Sequence of chain 1.A:
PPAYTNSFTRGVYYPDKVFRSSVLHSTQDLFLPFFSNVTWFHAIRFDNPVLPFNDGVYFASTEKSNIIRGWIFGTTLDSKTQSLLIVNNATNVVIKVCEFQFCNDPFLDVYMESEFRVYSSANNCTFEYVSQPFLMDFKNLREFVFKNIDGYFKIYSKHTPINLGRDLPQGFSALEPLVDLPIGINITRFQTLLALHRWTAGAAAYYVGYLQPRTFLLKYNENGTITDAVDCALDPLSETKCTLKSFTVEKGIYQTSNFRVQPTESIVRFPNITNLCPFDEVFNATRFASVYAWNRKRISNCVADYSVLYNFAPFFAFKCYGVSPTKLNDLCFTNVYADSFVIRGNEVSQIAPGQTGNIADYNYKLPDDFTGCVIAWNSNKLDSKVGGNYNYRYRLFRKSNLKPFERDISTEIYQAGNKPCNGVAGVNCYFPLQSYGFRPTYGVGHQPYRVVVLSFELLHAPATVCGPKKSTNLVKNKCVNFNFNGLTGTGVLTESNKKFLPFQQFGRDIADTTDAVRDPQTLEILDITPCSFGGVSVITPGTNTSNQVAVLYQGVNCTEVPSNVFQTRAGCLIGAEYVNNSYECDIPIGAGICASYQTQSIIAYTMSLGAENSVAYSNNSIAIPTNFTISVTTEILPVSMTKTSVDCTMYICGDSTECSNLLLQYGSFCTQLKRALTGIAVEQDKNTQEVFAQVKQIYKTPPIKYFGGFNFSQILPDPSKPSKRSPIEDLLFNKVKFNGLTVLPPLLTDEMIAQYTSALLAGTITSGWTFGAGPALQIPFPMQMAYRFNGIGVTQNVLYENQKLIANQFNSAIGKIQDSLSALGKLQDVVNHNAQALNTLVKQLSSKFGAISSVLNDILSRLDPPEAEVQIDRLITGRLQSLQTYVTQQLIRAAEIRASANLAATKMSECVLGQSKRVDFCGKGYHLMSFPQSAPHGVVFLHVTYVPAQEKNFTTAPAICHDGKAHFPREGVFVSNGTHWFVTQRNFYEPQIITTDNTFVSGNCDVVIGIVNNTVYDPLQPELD

Sequence of chain 1.C:
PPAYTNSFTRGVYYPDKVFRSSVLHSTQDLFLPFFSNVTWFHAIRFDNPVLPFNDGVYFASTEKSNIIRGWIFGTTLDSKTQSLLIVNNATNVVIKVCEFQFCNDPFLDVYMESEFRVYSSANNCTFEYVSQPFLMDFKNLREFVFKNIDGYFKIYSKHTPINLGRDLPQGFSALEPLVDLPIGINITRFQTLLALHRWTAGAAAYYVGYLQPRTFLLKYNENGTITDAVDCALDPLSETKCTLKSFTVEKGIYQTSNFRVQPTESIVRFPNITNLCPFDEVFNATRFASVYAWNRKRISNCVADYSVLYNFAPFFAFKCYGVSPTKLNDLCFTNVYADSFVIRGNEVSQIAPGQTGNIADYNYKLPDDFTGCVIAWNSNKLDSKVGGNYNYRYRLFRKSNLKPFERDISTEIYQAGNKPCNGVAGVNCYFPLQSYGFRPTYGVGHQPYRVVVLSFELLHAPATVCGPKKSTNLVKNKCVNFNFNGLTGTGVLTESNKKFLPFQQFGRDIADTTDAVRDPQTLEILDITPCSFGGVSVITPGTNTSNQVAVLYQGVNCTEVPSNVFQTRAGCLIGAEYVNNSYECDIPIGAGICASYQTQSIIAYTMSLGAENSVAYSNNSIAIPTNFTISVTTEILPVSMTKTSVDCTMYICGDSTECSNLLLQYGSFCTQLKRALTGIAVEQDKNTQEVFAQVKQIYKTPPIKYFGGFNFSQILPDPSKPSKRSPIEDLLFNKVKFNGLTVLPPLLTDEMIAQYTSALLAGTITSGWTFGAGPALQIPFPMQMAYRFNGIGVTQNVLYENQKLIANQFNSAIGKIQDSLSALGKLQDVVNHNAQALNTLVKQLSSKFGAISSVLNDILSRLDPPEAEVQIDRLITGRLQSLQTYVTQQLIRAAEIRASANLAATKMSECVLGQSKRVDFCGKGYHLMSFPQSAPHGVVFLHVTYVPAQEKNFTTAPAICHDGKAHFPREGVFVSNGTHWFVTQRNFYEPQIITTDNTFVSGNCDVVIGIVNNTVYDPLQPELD

The protein below binds the small molecule below.
Small molecule (SMILES): CC(=O)N[C@@H]1[C@@H](O)[C@H](O)[C@@H](CO)O[C@H]1O

Binding-site contacts:
Ligand atom N2 contacts residue GLU130 of chain 1.A at 4.0 Å.
Ligand atom C3 contacts residue GLU130 of chain 1.A at 3.9 Å.
Ligand atom C8 contacts residue GLN113 of chain 1.A at 3.6 Å.
Ligand atom C7 contacts residue GLN113 of chain 1.A at 4.5 Å.
Ligand atom C5 contacts residue ASN163 of chain 1.A at 3.7 Å.
Ligand atom O7 contacts residue ASN163 of chain 1.A at 4.2 Å.
Ligand atom C1 contacts residue ASN163 of chain 1.A at 1.4 Å.
Ligand atom N2 contacts residue GLN113 of chain 1.A at 4.2 Å.
Ligand atom N2 contacts residue ASN163 of chain 1.A at 2.9 Å (h-bond).
Ligand atom C2 contacts residue GLU130 of chain 1.A at 4.2 Å.
Ligand atom C8 contacts residue ARG355 of chain 1.C at 4.4 Å.
Ligand atom O5 contacts residue ASN163 of chain 1.A at 2.4 Å (h-bond).
Ligand atom C7 contacts residue ASN163 of chain 1.A at 3.8 Å.
Ligand atom C2 contacts residue ASN163 of chain 1.A at 2.4 Å.
Ligand atom C1 contacts residue GLU130 of chain 1.A at 4.2 Å.
Ligand atom C4 contacts residue ASN163 of chain 1.A at 4.2 Å.
Ligand atom C3 contacts residue ASN163 of chain 1.A at 3.8 Å.